Binding-site contacts:
Ligand atom C05 contacts residue THR18 of chain 1.C at 3.5 Å.
Ligand atom O20 contacts residue GLY118 of chain 1.C at 3.0 Å (h-bond).
Ligand atom C01 contacts residue PRO81 of chain 1.C at 3.3 Å (hydrophobic).
Ligand atom C14 contacts residue ARG52 of chain 1.C at 3.2 Å.
Ligand atom O21 contacts residue LYS44 of chain 1.C at 3.2 Å (salt-bridge).
Ligand atom C02 contacts residue ALA80 of chain 1.C at 3.1 Å (hydrophobic).
Ligand atom C01 contacts residue ALA80 of chain 1.C at 3.6 Å (hydrophobic).
Ligand atom C13 contacts residue MET79 of chain 1.C at 3.6 Å (hydrophobic).
Ligand atom O18 contacts residue THR152 of chain 1.D at 3.3 Å (h-bond).
Ligand atom C08 contacts residue LEU153 of chain 1.D at 3.5 Å (hydrophobic).
Ligand atom O20 contacts residue SO41 of chain 1.I at 3.4 Å (h-bond).
Ligand atom O10 contacts residue THR48 of chain 1.C at 3.2 Å (h-bond).
Ligand atom C15 contacts residue ASP54 of chain 1.C at 3.1 Å.
Ligand atom O10 contacts residue GLY118 of chain 1.C at 3.5 Å (h-bond).
Ligand atom C13 contacts residue THR48 of chain 1.C at 3.5 Å.
Ligand atom C03 contacts residue VAL122 of chain 1.C at 3.5 Å (hydrophobic).
Ligand atom C09 contacts residue THR48 of chain 1.C at 3.6 Å.
Ligand atom C16 contacts residue THR18 of chain 1.C at 3.2 Å.
Ligand atom O19 contacts residue GLY151 of chain 1.D at 3.1 Å (h-bond).
Ligand atom C02 contacts residue PRO81 of chain 1.C at 3.1 Å (hydrophobic).
Ligand atom O20 contacts residue LYS22 of chain 1.C at 2.8 Å (salt-bridge).
Ligand atom C17 contacts residue THR18 of chain 1.C at 3.2 Å.
Ligand atom C07 contacts residue ALA80 of chain 1.C at 3.4 Å (hydrophobic).
Ligand atom C11 contacts residue THR18 of chain 1.C at 3.0 Å.
Ligand atom O20 contacts residue THR18 of chain 1.C at 2.4 Å (h-bond).
Ligand atom C05 contacts residue LEU150 of chain 1.D at 3.3 Å (hydrophobic).
Ligand atom C01 contacts residue MET79 of chain 1.C at 3.5 Å (hydrophobic).
Ligand atom C02 contacts residue VAL122 of chain 1.C at 3.4 Å (hydrophobic).
Ligand atom C15 contacts residue THR48 of chain 1.C at 3.6 Å.
Ligand atom C13 contacts residue LEU150 of chain 1.D at 3.5 Å (hydrophobic).
Ligand atom O19 contacts residue ASN154 of chain 1.D at 2.7 Å (h-bond).
Ligand atom C15 contacts residue ARG52 of chain 1.C at 3.0 Å.
Ligand atom C05 contacts residue GLY118 of chain 1.C at 3.6 Å.
Ligand atom C12 contacts residue THR48 of chain 1.C at 3.4 Å.
Ligand atom C08 contacts residue GLY151 of chain 1.D at 3.4 Å.
Ligand atom C17 contacts residue SO41 of chain 1.I at 3.5 Å.
Ligand atom O18 contacts residue GLY151 of chain 1.D at 2.8 Å (h-bond).
Ligand atom O19 contacts residue LEU153 of chain 1.D at 3.4 Å (h-bond).
Ligand atom O18 contacts residue LEU153 of chain 1.D at 3.1 Å (h-bond).
Ligand atom C07 contacts residue VAL122 of chain 1.C at 3.4 Å (hydrophobic).

Sequence of chain 1.C:
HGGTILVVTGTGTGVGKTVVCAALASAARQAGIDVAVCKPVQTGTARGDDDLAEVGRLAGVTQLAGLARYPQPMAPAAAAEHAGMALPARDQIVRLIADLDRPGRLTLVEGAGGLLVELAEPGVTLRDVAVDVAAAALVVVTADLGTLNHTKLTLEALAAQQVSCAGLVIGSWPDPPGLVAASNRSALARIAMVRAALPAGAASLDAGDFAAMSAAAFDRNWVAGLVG

A protein and the small-molecule ligand that binds it are described below.
Small molecule (SMILES): O=C(O)Cc1ccc(C(=O)C2CCCC2CC(=O)O)cc1

Sequence of chain 1.D:
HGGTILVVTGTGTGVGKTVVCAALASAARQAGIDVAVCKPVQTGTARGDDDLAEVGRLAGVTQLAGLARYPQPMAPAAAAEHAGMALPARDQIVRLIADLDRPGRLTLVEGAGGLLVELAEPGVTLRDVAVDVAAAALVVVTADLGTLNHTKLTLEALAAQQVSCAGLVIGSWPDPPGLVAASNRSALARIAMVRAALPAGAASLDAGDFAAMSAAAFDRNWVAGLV